A small-molecule ligand and the protein it binds are described below.
Small molecule (SMILES): C=C1CC[C@H](O)CC1=CC=C1CCC[C@]2(C)[C@@H]([C@H](C)CCCC(C)C)CC[C@@H]12

Sequence of chain 1.A:
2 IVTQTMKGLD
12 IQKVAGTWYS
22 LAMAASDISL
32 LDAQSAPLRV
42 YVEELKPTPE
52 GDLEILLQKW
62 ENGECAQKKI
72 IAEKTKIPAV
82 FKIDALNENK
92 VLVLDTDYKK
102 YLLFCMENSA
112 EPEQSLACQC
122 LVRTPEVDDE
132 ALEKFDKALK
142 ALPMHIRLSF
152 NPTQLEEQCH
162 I

Binding-site contacts:
Ligand atom C18 contacts residue ILE84 of chain 1.A at 4.3 Å (hydrophobic).
Ligand atom C12 contacts residue ILE84 of chain 1.A at 3.8 Å (hydrophobic).
Ligand atom C21 contacts residue ILE84 of chain 1.A at 3.6 Å (hydrophobic).
Ligand atom C23 contacts residue ILE84 of chain 1.A at 4.4 Å (hydrophobic).
Ligand atom C16 contacts residue VAL41 of chain 1.A at 3.8 Å (hydrophobic).
Ligand atom C1 contacts residue LYS60 of chain 1.A at 4.3 Å.
Ligand atom C24 contacts residue ILE56 of chain 1.A at 4.2 Å (hydrophobic).
Ligand atom C11 contacts residue ALA86 of chain 1.A at 3.6 Å (hydrophobic).
Ligand atom C3 contacts residue LYS60 of chain 1.A at 3.1 Å.
Ligand atom C1 contacts residue GLU62 of chain 1.A at 3.0 Å.
Ligand atom C18 contacts residue MET107 of chain 1.A at 3.5 Å (hydrophobic).
Ligand atom C20 contacts residue ILE84 of chain 1.A at 3.8 Å (hydrophobic).
Ligand atom C27 contacts residue ILE56 of chain 1.A at 3.7 Å (hydrophobic).
Ligand atom C23 contacts residue MET107 of chain 1.A at 3.8 Å (hydrophobic).
Ligand atom C26 contacts residue VAL43 of chain 1.A at 3.7 Å (hydrophobic).
Ligand atom C25 contacts residue ILE56 of chain 1.A at 4.2 Å (hydrophobic).
Ligand atom C12 contacts residue ALA86 of chain 1.A at 4.1 Å (hydrophobic).
Ligand atom C6 contacts residue GLU62 of chain 1.A at 4.3 Å.
Ligand atom C15 contacts residue LEU39 of chain 1.A at 3.6 Å (hydrophobic).
Ligand atom C10 contacts residue ALA86 of chain 1.A at 4.3 Å (hydrophobic).
Ligand atom C19 contacts residue LYS69 of chain 1.A at 4.3 Å.
Ligand atom O contacts residue SER36 of chain 1.A at 3.9 Å.
Ligand atom C3 contacts residue PRO38 of chain 1.A at 4.1 Å (hydrophobic).
Ligand atom C18 contacts residue ASN90 of chain 1.A at 4.0 Å.
Ligand atom C26 contacts residue LEU58 of chain 1.A at 4.1 Å (hydrophobic).
Ligand atom C18 contacts residue LEU39 of chain 1.A at 3.7 Å (hydrophobic).
Ligand atom C27 contacts residue PHE105 of chain 1.A at 3.6 Å (hydrophobic).
Ligand atom C25 contacts residue PHE105 of chain 1.A at 3.5 Å (hydrophobic).
Ligand atom C15 contacts residue PRO38 of chain 1.A at 3.2 Å (hydrophobic).
Ligand atom O contacts residue LYS60 of chain 1.A at 3.0 Å (salt-bridge).
Ligand atom C22 contacts residue VAL41 of chain 1.A at 4.5 Å (hydrophobic).
Ligand atom C24 contacts residue LEU58 of chain 1.A at 4.2 Å (hydrophobic).
Ligand atom C2 contacts residue LYS60 of chain 1.A at 3.1 Å.
Ligand atom C26 contacts residue PHE105 of chain 1.A at 3.7 Å (hydrophobic).
Ligand atom C16 contacts residue PRO38 of chain 1.A at 4.0 Å (hydrophobic).
Ligand atom C16 contacts residue LEU39 of chain 1.A at 3.7 Å (hydrophobic).
Ligand atom C22 contacts residue LEU58 of chain 1.A at 3.9 Å (hydrophobic).
Ligand atom C21 contacts residue ILE71 of chain 1.A at 3.4 Å (hydrophobic).
Ligand atom C2 contacts residue GLU62 of chain 1.A at 3.6 Å.
Ligand atom C26 contacts residue ILE56 of chain 1.A at 3.6 Å (hydrophobic).